A small-molecule ligand and the protein it binds are described below.
Small molecule (SMILES): CC(C)C[C@H](NC(=O)CN)C(=O)N[C@H](C(=O)N[C@H](C(=O)NCC(=O)N[C@@H](CO)C(=O)N[C@@H](CC(C)C)C(=O)N[C@@H](CCCN=C(N)N)C(=O)NCC=O)C(C)C)[C@@H](C)O

Sequence of chain 38.C:
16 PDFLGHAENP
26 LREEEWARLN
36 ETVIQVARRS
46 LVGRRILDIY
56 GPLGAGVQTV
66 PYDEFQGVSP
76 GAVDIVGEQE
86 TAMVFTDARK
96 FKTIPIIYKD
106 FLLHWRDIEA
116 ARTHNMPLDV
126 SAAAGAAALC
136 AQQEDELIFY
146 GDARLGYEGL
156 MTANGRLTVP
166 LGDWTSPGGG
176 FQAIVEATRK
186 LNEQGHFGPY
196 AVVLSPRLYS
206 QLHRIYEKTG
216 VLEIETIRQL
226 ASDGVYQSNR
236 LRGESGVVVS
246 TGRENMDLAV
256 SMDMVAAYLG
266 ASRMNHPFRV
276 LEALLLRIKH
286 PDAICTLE

Binding-site contacts:
Ligand atom CA contacts residue ARG49 of chain 38.C at 3.7 Å.
Ligand atom N contacts residue ASP258 of chain 38.C at 3.2 Å (salt-bridge).
Ligand atom CD2 contacts residue ARG43 of chain 38.C at 3.7 Å.
Ligand atom C contacts residue ARG49 of chain 38.C at 3.5 Å.
Ligand atom O contacts residue ARG43 of chain 38.C at 2.9 Å (salt-bridge).
Ligand atom CA contacts residue ILE54 of chain 38.C at 3.7 Å (hydrophobic).
Ligand atom N contacts residue ASP258 of chain 38.C at 2.9 Å (salt-bridge).
Ligand atom N contacts residue ASP258 of chain 38.C at 3.3 Å (salt-bridge).
Ligand atom O contacts residue ARG43 of chain 38.C at 3.3 Å (salt-bridge).
Ligand atom O contacts residue ARG49 of chain 38.C at 3.0 Å (salt-bridge).
Ligand atom CD contacts residue ASP53 of chain 38.C at 3.3 Å.
Ligand atom CZ contacts residue ASP228 of chain 38.C at 3.2 Å.
Ligand atom CB contacts residue ASP258 of chain 38.C at 3.7 Å.
Ligand atom NH2 contacts residue THR246 of chain 38.C at 2.8 Å (h-bond).
Ligand atom OG1 contacts residue ASP258 of chain 38.C at 3.5 Å.
Ligand atom CB contacts residue ARG49 of chain 38.C at 3.7 Å.
Ligand atom C contacts residue ILE54 of chain 38.C at 3.7 Å (hydrophobic).
Ligand atom NE contacts residue ASP53 of chain 38.C at 3.6 Å (salt-bridge).
Ligand atom C contacts residue ILE39 of chain 38.C at 3.6 Å (hydrophobic).
Ligand atom CG2 contacts residue MET259 of chain 38.C at 3.7 Å (hydrophobic).
Ligand atom CD1 contacts residue PRO57 of chain 38.C at 3.6 Å (hydrophobic).
Ligand atom N contacts residue ASP258 of chain 38.C at 3.7 Å.
Ligand atom C contacts residue ASP258 of chain 38.C at 3.7 Å.
Ligand atom NH1 contacts residue ARG50 of chain 38.C at 3.7 Å.
Ligand atom CG2 contacts residue ALA42 of chain 38.C at 3.7 Å (hydrophobic).
Ligand atom OG1 contacts residue MET259 of chain 38.C at 2.6 Å (h-bond).
Ligand atom O contacts residue ILE54 of chain 38.C at 3.4 Å.
Ligand atom N contacts residue ARG49 of chain 38.C at 3.7 Å.
Ligand atom CA contacts residue ASP258 of chain 38.C at 3.3 Å.
Ligand atom N contacts residue ARG49 of chain 38.C at 3.5 Å (salt-bridge).
Ligand atom NH2 contacts residue ASP228 of chain 38.C at 2.4 Å (salt-bridge).
Ligand atom NH1 contacts residue ASP228 of chain 38.C at 3.2 Å (salt-bridge).
Ligand atom NH1 contacts residue ILE51 of chain 38.C at 3.5 Å (h-bond).
Ligand atom CB contacts residue MET259 of chain 38.C at 3.5 Å (hydrophobic).
Ligand atom N contacts residue ARG49 of chain 38.C at 3.5 Å (salt-bridge).
Ligand atom O contacts residue ILE39 of chain 38.C at 3.5 Å.
Ligand atom O contacts residue ARG50 of chain 38.C at 3.7 Å.
Ligand atom CB contacts residue ARG49 of chain 38.C at 3.6 Å.
Ligand atom NH1 contacts residue THR246 of chain 38.C at 3.5 Å.
Ligand atom CB contacts residue ILE39 of chain 38.C at 3.7 Å (hydrophobic).